A small-molecule ligand and the protein it binds are described below.
Small molecule (SMILES): CC(=O)N[C@H]1[C@H](O[C@H]2[C@H](O)[C@@H](NC(C)=O)CO[C@@H]2CO)O[C@H](CO)[C@@H](O[C@@H]2O[C@H](CO)[C@@H](O)[C@H](O)[C@@H]2O)[C@@H]1O

Binding-site contacts:
Ligand atom C3 contacts residue ASP290 of chain 1.A at 3.8 Å.
Ligand atom C1 contacts residue ASN118 of chain 1.A at 1.4 Å.
Ligand atom O3 contacts residue ASP290 of chain 1.A at 3.0 Å (salt-bridge).
Ligand atom O7 contacts residue ASN118 of chain 1.A at 3.3 Å (h-bond).
Ligand atom C8 contacts residue LEU137 of chain 1.A at 3.9 Å (hydrophobic).
Ligand atom C4 contacts residue TYR135 of chain 1.A at 4.4 Å (hydrophobic).
Ligand atom O7 contacts residue TYR135 of chain 1.A at 3.4 Å.
Ligand atom C5 contacts residue ASN118 of chain 1.A at 3.6 Å.
Ligand atom O4 contacts residue TYR135 of chain 1.A at 3.9 Å.
Ligand atom C7 contacts residue VAL104 of chain 1.A at 4.4 Å (hydrophobic).
Ligand atom O7 contacts residue ASN106 of chain 1.A at 4.5 Å.
Ligand atom C2 contacts residue ASP290 of chain 1.A at 3.9 Å.
Ligand atom O5 contacts residue TYR135 of chain 1.A at 4.3 Å.
Ligand atom C1 contacts residue TYR135 of chain 1.A at 4.0 Å (hydrophobic).
Ligand atom O3 contacts residue TYR135 of chain 1.A at 4.5 Å.
Ligand atom C7 contacts residue LEU137 of chain 1.A at 4.2 Å (hydrophobic).
Ligand atom N2 contacts residue ASP290 of chain 1.A at 3.0 Å (salt-bridge).
Ligand atom N2 contacts residue LEU137 of chain 1.A at 4.0 Å.
Ligand atom C7 contacts residue ASN118 of chain 1.A at 3.2 Å.
Ligand atom O5 contacts residue ASN118 of chain 1.A at 2.4 Å (h-bond).
Ligand atom C8 contacts residue ASN118 of chain 1.A at 4.3 Å.
Ligand atom C3 contacts residue ASN118 of chain 1.A at 3.7 Å.
Ligand atom C7 contacts residue ASP290 of chain 1.A at 3.7 Å.
Ligand atom C8 contacts residue ASP290 of chain 1.A at 3.5 Å.
Ligand atom C2 contacts residue ASN118 of chain 1.A at 2.5 Å.
Ligand atom C5 contacts residue TYR135 of chain 1.A at 4.0 Å (hydrophobic).
Ligand atom C8 contacts residue VAL104 of chain 1.A at 3.7 Å (hydrophobic).
Ligand atom C3 contacts residue TYR135 of chain 1.A at 4.0 Å (hydrophobic).
Ligand atom C8 contacts residue ASN106 of chain 1.A at 4.0 Å.
Ligand atom C1 contacts residue LEU137 of chain 1.A at 4.3 Å (hydrophobic).
Ligand atom C4 contacts residue ASN118 of chain 1.A at 4.2 Å.
Ligand atom O7 contacts residue VAL104 of chain 1.A at 4.3 Å.
Ligand atom N2 contacts residue ASN118 of chain 1.A at 2.8 Å (h-bond).
Ligand atom C8 contacts residue TYR135 of chain 1.A at 3.6 Å (hydrophobic).
Ligand atom C7 contacts residue TYR135 of chain 1.A at 3.6 Å (hydrophobic).

Sequence of chain 1.A:
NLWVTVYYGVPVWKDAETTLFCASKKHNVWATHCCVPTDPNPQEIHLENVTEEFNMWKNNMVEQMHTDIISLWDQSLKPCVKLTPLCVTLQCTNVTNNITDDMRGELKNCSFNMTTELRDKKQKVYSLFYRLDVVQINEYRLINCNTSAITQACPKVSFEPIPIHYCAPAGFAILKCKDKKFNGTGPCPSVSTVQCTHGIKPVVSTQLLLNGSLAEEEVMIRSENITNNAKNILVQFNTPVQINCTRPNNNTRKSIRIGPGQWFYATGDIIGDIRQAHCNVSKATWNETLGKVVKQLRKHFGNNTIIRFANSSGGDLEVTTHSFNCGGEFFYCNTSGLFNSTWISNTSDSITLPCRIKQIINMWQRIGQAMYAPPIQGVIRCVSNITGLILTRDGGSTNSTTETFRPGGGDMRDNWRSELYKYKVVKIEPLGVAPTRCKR